A small-molecule ligand and the protein it binds are described below.
Small molecule (SMILES): CC(=O)N[C@@H]1[C@@H](O)[C@H](O)[C@@H](CO)O[C@H]1O

Binding-site contacts:
Ligand atom O7 contacts residue ASN112 of chain 1.C at 3.8 Å.
Ligand atom C7 contacts residue ASN112 of chain 1.C at 3.6 Å.
Ligand atom C8 contacts residue ASN112 of chain 1.C at 4.2 Å.
Ligand atom O5 contacts residue ASN112 of chain 1.C at 2.4 Å (h-bond).
Ligand atom C8 contacts residue PRO111 of chain 1.C at 4.2 Å (hydrophobic).
Ligand atom C8 contacts residue ARG109 of chain 1.C at 4.3 Å.
Ligand atom N2 contacts residue ASN112 of chain 1.C at 3.0 Å (h-bond).
Ligand atom C4 contacts residue ASN112 of chain 1.C at 4.2 Å.
Ligand atom C2 contacts residue ASN112 of chain 1.C at 2.5 Å.
Ligand atom C8 contacts residue ILE110 of chain 1.C at 3.8 Å (hydrophobic).
Ligand atom C3 contacts residue ASN112 of chain 1.C at 3.8 Å.
Ligand atom C1 contacts residue ASN112 of chain 1.C at 1.4 Å.
Ligand atom C5 contacts residue ASN112 of chain 1.C at 3.7 Å.

Sequence of chain 1.C:
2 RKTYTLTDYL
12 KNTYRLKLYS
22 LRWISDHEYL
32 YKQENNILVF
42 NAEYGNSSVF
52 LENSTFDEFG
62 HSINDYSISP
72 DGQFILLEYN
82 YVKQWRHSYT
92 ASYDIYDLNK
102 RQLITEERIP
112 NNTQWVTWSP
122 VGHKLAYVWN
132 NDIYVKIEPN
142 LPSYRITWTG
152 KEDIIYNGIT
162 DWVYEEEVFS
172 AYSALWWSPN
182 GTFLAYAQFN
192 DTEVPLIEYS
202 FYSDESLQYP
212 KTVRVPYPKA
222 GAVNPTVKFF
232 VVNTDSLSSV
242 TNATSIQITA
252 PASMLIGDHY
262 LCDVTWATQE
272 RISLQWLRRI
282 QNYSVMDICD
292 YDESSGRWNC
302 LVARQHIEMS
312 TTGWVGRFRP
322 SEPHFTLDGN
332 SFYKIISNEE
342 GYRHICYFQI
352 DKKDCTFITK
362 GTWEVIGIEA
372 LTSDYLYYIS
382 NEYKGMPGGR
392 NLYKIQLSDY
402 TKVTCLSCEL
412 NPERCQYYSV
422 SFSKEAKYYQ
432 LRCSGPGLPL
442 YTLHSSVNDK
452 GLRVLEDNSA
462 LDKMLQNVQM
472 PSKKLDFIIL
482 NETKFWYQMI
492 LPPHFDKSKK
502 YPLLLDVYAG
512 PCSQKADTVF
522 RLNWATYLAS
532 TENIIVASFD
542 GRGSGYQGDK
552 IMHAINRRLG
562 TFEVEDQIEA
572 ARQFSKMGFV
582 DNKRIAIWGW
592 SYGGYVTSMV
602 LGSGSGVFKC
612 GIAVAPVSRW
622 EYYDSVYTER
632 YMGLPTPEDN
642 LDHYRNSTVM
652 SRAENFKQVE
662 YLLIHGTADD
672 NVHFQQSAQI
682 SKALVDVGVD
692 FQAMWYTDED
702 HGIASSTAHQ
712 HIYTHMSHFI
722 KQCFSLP